Sequence of chain 1.C:
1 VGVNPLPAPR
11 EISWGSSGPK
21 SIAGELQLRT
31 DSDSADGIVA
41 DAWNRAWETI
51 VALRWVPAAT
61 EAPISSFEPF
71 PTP

The small molecule below binds the protein below.
Small molecule (SMILES): OC[C@H]1O[C@H](O)[C@@H](O)[C@@H](O)[C@@H]1O

Sequence of chain 1.B:
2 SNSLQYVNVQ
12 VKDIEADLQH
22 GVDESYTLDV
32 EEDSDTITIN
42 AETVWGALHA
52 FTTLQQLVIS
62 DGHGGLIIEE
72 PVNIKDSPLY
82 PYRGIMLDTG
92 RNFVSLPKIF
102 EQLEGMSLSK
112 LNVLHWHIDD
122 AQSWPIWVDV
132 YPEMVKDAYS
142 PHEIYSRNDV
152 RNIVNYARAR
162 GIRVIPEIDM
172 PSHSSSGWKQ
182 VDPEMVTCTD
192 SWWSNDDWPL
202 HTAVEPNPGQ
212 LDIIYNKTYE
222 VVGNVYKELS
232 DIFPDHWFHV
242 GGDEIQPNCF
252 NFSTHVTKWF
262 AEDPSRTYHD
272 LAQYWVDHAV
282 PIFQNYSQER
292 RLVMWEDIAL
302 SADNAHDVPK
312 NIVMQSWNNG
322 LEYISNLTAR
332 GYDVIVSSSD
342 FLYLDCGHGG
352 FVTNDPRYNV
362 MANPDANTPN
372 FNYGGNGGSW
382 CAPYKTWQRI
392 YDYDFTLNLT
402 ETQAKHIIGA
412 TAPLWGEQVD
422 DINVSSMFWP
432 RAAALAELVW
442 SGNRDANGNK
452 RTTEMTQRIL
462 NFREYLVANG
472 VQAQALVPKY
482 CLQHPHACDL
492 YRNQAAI

Binding-site contacts:
Ligand atom C5 contacts residue SER66 of chain 1.C at 3.6 Å.
Ligand atom C4 contacts residue SER66 of chain 1.C at 3.5 Å.
Ligand atom C3 contacts residue SER65 of chain 1.C at 2.9 Å.
Ligand atom O4 contacts residue GLU68 of chain 1.C at 4.4 Å.
Ligand atom C1 contacts residue SER65 of chain 1.C at 1.4 Å.
Ligand atom C1 contacts residue SER66 of chain 1.C at 4.2 Å.
Ligand atom O4 contacts residue MAN1 of chain 1.V at 3.7 Å.
Ligand atom C5 contacts residue PHE67 of chain 1.C at 4.2 Å (hydrophobic).
Ligand atom C6 contacts residue SER65 of chain 1.C at 4.3 Å.
Ligand atom O6 contacts residue ASP191 of chain 1.B at 3.0 Å (salt-bridge).
Ligand atom C6 contacts residue PHE67 of chain 1.C at 3.5 Å (hydrophobic).
Ligand atom O4 contacts residue SER66 of chain 1.C at 3.0 Å (h-bond).
Ligand atom C4 contacts residue SER65 of chain 1.C at 3.5 Å.
Ligand atom O3 contacts residue SER65 of chain 1.C at 4.2 Å.
Ligand atom O3 contacts residue MAN1 of chain 1.V at 3.9 Å.
Ligand atom C5 contacts residue ASP191 of chain 1.B at 4.3 Å.
Ligand atom C4 contacts residue ASP191 of chain 1.B at 3.6 Å.
Ligand atom O5 contacts residue SER65 of chain 1.C at 2.4 Å (h-bond).
Ligand atom O4 contacts residue PHE67 of chain 1.C at 4.2 Å.
Ligand atom O2 contacts residue SER65 of chain 1.C at 3.6 Å.
Ligand atom O6 contacts residue THR190 of chain 1.B at 4.1 Å.
Ligand atom C3 contacts residue SER66 of chain 1.C at 3.5 Å.
Ligand atom O3 contacts residue SER66 of chain 1.C at 4.2 Å.
Ligand atom C6 contacts residue ASP191 of chain 1.B at 3.8 Å.
Ligand atom C5 contacts residue SER65 of chain 1.C at 2.9 Å.
Ligand atom C3 contacts residue MAN1 of chain 1.V at 4.3 Å.
Ligand atom O4 contacts residue ASP191 of chain 1.B at 3.3 Å (salt-bridge).
Ligand atom C2 contacts residue SER65 of chain 1.C at 2.4 Å.